Sequence of chain 1.A:
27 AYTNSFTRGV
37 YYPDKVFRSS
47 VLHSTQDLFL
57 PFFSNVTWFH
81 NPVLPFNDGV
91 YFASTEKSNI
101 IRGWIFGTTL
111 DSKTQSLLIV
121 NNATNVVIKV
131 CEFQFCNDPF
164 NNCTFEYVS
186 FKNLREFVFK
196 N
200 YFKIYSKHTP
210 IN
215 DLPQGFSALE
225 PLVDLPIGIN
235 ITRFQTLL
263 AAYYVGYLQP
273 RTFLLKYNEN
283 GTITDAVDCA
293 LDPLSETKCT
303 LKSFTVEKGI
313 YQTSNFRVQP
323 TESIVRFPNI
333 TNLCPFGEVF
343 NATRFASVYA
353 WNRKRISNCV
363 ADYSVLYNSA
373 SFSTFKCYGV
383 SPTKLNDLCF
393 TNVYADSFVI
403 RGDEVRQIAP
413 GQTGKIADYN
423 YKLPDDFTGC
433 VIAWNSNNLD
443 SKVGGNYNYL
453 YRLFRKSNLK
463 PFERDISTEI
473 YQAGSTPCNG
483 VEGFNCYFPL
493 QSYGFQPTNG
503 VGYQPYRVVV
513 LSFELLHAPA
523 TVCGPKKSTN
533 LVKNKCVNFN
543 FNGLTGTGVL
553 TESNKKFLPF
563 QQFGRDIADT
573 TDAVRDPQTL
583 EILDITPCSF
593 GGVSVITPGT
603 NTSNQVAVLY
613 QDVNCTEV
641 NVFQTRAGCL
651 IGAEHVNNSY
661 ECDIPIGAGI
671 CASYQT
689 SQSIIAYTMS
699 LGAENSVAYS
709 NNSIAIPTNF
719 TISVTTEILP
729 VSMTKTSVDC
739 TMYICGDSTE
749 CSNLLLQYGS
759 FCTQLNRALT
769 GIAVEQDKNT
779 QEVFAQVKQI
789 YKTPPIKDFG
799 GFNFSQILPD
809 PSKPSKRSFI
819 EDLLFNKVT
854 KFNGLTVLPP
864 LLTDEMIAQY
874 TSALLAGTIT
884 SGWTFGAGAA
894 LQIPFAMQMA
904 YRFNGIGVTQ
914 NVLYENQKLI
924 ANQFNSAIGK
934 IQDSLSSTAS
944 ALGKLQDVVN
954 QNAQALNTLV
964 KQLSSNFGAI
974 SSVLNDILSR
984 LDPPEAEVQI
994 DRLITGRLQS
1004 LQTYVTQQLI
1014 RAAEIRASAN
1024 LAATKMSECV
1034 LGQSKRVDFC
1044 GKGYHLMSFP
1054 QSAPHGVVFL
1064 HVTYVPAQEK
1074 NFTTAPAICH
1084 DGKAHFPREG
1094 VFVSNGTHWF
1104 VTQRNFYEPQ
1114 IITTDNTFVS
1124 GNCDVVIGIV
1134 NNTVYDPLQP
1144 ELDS

Binding-site contacts:
Ligand atom C3 contacts residue ASN61 of chain 1.A at 3.8 Å.
Ligand atom O7 contacts residue ASN61 of chain 1.A at 4.4 Å.
Ligand atom O5 contacts residue ASN61 of chain 1.A at 2.4 Å (h-bond).
Ligand atom C2 contacts residue ASN61 of chain 1.A at 2.5 Å.
Ligand atom C1 contacts residue ASN61 of chain 1.A at 1.4 Å.
Ligand atom C5 contacts residue ASN61 of chain 1.A at 3.7 Å.
Ligand atom C4 contacts residue ASN61 of chain 1.A at 4.3 Å.
Ligand atom O5 contacts residue TYR28 of chain 1.A at 4.5 Å.
Ligand atom O7 contacts residue PHE59 of chain 1.A at 4.4 Å.
Ligand atom C7 contacts residue ASN61 of chain 1.A at 3.5 Å.
Ligand atom N2 contacts residue ASN61 of chain 1.A at 2.9 Å (h-bond).
Ligand atom C8 contacts residue ASN61 of chain 1.A at 3.6 Å.

The small molecule below binds the protein below.
Small molecule (SMILES): CC(=O)N[C@@H]1[C@@H](O)[C@H](O)[C@@H](CO)O[C@H]1O